Binding-site contacts:
Ligand atom C13 contacts residue LYS3 of chain 1.AA at 4.4 Å.
Ligand atom C23 contacts residue LYS3 of chain 1.AA at 2.9 Å.
Ligand atom O13 contacts residue ARG90 of chain 1.VA at 4.2 Å.

Sequence of chain 1.VA:
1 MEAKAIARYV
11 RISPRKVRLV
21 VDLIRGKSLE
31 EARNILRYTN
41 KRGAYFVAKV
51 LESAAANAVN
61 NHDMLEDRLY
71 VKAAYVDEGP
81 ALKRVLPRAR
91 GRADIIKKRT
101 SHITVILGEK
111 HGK

This protein binds this small molecule.
Small molecule (SMILES): CC[C@H]1OC(=O)[C@H](C)[C@@H](O[C@H]2C[C@@](C)(OC)[C@@H](O)[C@H](C)O2)[C@H](C)[C@@H](O[C@@H]2O[C@H](C)C[C@H](N(C)C)[C@H]2O)[C@](C)(O)C[C@@H](C)CN(C)[C@H](C)[C@@H](O)[C@]1(C)O

Sequence of chain 1.AA:
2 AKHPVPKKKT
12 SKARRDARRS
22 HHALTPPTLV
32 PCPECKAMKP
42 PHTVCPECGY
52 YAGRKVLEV